Binding-site contacts:
Ligand atom CAZ contacts residue PRO55 of chain 1.B at 4.0 Å (hydrophobic).
Ligand atom CAR contacts residue TRP54 of chain 1.B at 3.7 Å (hydrophobic).
Ligand atom CAW contacts residue ILE119 of chain 1.B at 4.1 Å (hydrophobic).
Ligand atom N contacts residue LEU65 of chain 1.B at 3.9 Å.
Ligand atom CAF contacts residue LEU65 of chain 1.B at 3.5 Å (hydrophobic).
Ligand atom NAY contacts residue VAL60 of chain 1.B at 3.4 Å.
Ligand atom CAR contacts residue PRO55 of chain 1.B at 3.8 Å (hydrophobic).
Ligand atom CAR contacts residue ILE119 of chain 1.B at 4.1 Å (hydrophobic).
Ligand atom CAD contacts residue LEU65 of chain 1.B at 4.1 Å (hydrophobic).
Ligand atom C contacts residue LEU67 of chain 1.B at 4.1 Å (hydrophobic).
Ligand atom CAD contacts residue TRP54 of chain 1.B at 4.1 Å (hydrophobic).
Ligand atom CAI contacts residue LEU65 of chain 1.B at 4.0 Å (hydrophobic).
Ligand atom OBA contacts residue ILE119 of chain 1.B at 4.0 Å.
Ligand atom OAK contacts residue PRO59 of chain 1.B at 3.5 Å (h-bond).
Ligand atom O contacts residue LEU65 of chain 1.B at 3.8 Å.
Ligand atom CAC contacts residue TRP54 of chain 1.B at 4.1 Å (hydrophobic).
Ligand atom CAN contacts residue TRP54 of chain 1.B at 4.2 Å (hydrophobic).
Ligand atom CBC contacts residue PRO55 of chain 1.B at 3.8 Å (hydrophobic).
Ligand atom OBA contacts residue ASN113 of chain 1.B at 2.8 Å (h-bond).
Ligand atom OAK contacts residue VAL60 of chain 1.B at 3.8 Å.
Ligand atom OAK contacts residue ASP61 of chain 1.B at 3.3 Å (salt-bridge).
Ligand atom CAZ contacts residue VAL60 of chain 1.B at 3.6 Å (hydrophobic).
Ligand atom NAY contacts residue ILE119 of chain 1.B at 3.7 Å.
Ligand atom CAM contacts residue TRP54 of chain 1.B at 4.0 Å (hydrophobic).
Ligand atom CBC contacts residue ILE119 of chain 1.B at 3.9 Å (hydrophobic).
Ligand atom CAW contacts residue ASN113 of chain 1.B at 3.6 Å.
Ligand atom CBC contacts residue PHE56 of chain 1.B at 3.4 Å (hydrophobic).
Ligand atom CAX contacts residue VAL60 of chain 1.B at 3.8 Å (hydrophobic).
Ligand atom CBJ contacts residue LEU67 of chain 1.B at 3.9 Å (hydrophobic).
Ligand atom CAX contacts residue ASN113 of chain 1.B at 3.7 Å.
Ligand atom CAE contacts residue LEU65 of chain 1.B at 3.7 Å (hydrophobic).
Ligand atom CBC contacts residue VAL60 of chain 1.B at 3.6 Å (hydrophobic).
Ligand atom CA contacts residue ASN113 of chain 1.B at 3.6 Å.
Ligand atom FAT contacts residue ASP118 of chain 1.B at 4.1 Å.
Ligand atom OBA contacts residue CYS109 of chain 1.B at 3.8 Å.
Ligand atom CAZ contacts residue ILE119 of chain 1.B at 4.1 Å (hydrophobic).
Ligand atom CAJ contacts residue GLN58 of chain 1.B at 3.5 Å.
Ligand atom CAX contacts residue ILE119 of chain 1.B at 3.9 Å (hydrophobic).
Ligand atom O contacts residue LEU67 of chain 1.B at 3.6 Å.
Ligand atom CAA contacts residue LEU65 of chain 1.B at 3.8 Å (hydrophobic).

Sequence of chain 1.B:
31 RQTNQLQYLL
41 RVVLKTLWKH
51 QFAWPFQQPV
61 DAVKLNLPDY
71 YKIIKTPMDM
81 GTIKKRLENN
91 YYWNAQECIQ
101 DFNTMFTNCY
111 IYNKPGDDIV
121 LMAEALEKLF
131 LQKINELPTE

A small-molecule ligand and the protein it binds are described below.
Small molecule (SMILES): Cc1cc(F)cc(C)c1Oc1ccc(C(C)(C)O)cc1-c1cn(C)c(=O)cc1NCC(=O)NC1CC1